Binding-site contacts:
Ligand atom C6 contacts residue TYR20 of chain 1.C at 3.4 Å (hydrophobic).
Ligand atom C2 contacts residue HIS58 of chain 1.C at 3.6 Å.
Ligand atom O2 contacts residue TYR21 of chain 1.C at 3.8 Å.
Ligand atom C6 contacts residue TYR41 of chain 1.C at 3.2 Å (hydrophobic).
Ligand atom C5 contacts residue TYR41 of chain 1.C at 3.5 Å (hydrophobic).
Ligand atom C4 contacts residue TYR41 of chain 1.C at 3.8 Å (hydrophobic).
Ligand atom C2 contacts residue ASN39 of chain 1.C at 3.7 Å.
Ligand atom OP2 contacts residue ARG19 of chain 1.C at 3.0 Å.
Ligand atom C5' contacts residue LEU59 of chain 1.C at 3.4 Å (hydrophobic).
Ligand atom OP1 contacts residue TYR20 of chain 1.C at 2.6 Å (h-bond).
Ligand atom C5' contacts residue LYS61 of chain 1.C at 3.7 Å.
Ligand atom C3' contacts residue ASP42 of chain 1.C at 3.5 Å.
Ligand atom N2 contacts residue TYR21 of chain 1.C at 3.4 Å (h-bond).
Ligand atom P contacts residue TYR20 of chain 1.C at 3.6 Å.
Ligand atom C7 contacts residue TYR20 of chain 1.C at 3.6 Å (hydrophobic).
Ligand atom N3 contacts residue TYR21 of chain 1.C at 3.0 Å (h-bond).
Ligand atom C2 contacts residue TYR21 of chain 1.C at 3.7 Å (hydrophobic).
Ligand atom O4' contacts residue GLY17 of chain 1.C at 3.3 Å.
Ligand atom O5' contacts residue LYS61 of chain 1.C at 3.7 Å.
Ligand atom N2 contacts residue ASN39 of chain 1.C at 3.7 Å.
Ligand atom O3' contacts residue VAL16 of chain 1.C at 3.4 Å.
Ligand atom C2' contacts residue ASP42 of chain 1.C at 3.5 Å.
Ligand atom OP1 contacts residue LYS60 of chain 1.C at 3.6 Å.
Ligand atom O3' contacts residue ALA45 of chain 1.C at 3.8 Å.
Ligand atom OP1 contacts residue LYS61 of chain 1.C at 2.8 Å (salt-bridge).
Ligand atom N7 contacts residue TYR41 of chain 1.C at 3.7 Å.
Ligand atom O6 contacts residue TYR41 of chain 1.C at 3.2 Å.
Ligand atom N3 contacts residue ASN39 of chain 1.C at 3.1 Å (h-bond).
Ligand atom O2 contacts residue HIS58 of chain 1.C at 2.7 Å (h-bond).
Ligand atom C4 contacts residue TYR21 of chain 1.C at 3.7 Å (hydrophobic).
Ligand atom C4' contacts residue HIS58 of chain 1.C at 3.7 Å.
Ligand atom C5 contacts residue TYR20 of chain 1.C at 3.5 Å (hydrophobic).
Ligand atom O4 contacts residue TYR20 of chain 1.C at 3.7 Å.
Ligand atom O4 contacts residue TYR21 of chain 1.C at 3.5 Å (h-bond).
Ligand atom O4' contacts residue HIS58 of chain 1.C at 3.6 Å (h-bond).
Ligand atom C4 contacts residue TYR20 of chain 1.C at 3.6 Å (hydrophobic).
Ligand atom N1 contacts residue TYR41 of chain 1.C at 3.6 Å.
Ligand atom N3 contacts residue HIS58 of chain 1.C at 3.4 Å.
Ligand atom C2' contacts residue ARG19 of chain 1.C at 3.4 Å.
Ligand atom O3' contacts residue ASP42 of chain 1.C at 2.6 Å (salt-bridge).

This protein binds this small molecule.
Small molecule (SMILES): Cc1cn([C@H]2C[C@H](O[P](=O)(O)OC[C@H]3O[C@@H](n4cnc5c(=O)nc(N)[nH]c54)C[C@@H]3O)[C@@H](CO[P](=O)(O)O[C@H]3CCO[C@@H]3COP(=O)=O)O2)c(=O)[nH]c1=O

Sequence of chain 1.C:
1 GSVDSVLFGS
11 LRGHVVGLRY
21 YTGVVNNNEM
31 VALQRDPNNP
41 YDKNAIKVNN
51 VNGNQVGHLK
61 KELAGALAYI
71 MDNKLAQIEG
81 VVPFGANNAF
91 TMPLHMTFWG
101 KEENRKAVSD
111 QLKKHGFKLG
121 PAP